Binding-site contacts:
Ligand atom C6 contacts residue PHE140 of chain 1.B at 3.9 Å (hydrophobic).
Ligand atom C3 contacts residue ASN142 of chain 1.B at 3.6 Å.
Ligand atom C7 contacts residue GLU166 of chain 1.B at 3.9 Å.
Ligand atom C6 contacts residue LEU141 of chain 1.B at 3.8 Å (hydrophobic).
Ligand atom C14 contacts residue GLN189 of chain 1.B at 3.8 Å.
Ligand atom O1 contacts residue GLU166 of chain 1.B at 3.0 Å (salt-bridge).
Ligand atom C18 contacts residue MET165 of chain 1.B at 3.6 Å (hydrophobic).
Ligand atom C11 contacts residue GLU166 of chain 1.B at 4.0 Å.
Ligand atom C7 contacts residue LEU141 of chain 1.B at 3.8 Å (hydrophobic).
Ligand atom C16 contacts residue ARG188 of chain 1.B at 3.6 Å.
Ligand atom C9 contacts residue GLU166 of chain 1.B at 3.8 Å.
Ligand atom C6 contacts residue GLU166 of chain 1.B at 3.7 Å.
Ligand atom C8 contacts residue SER144 of chain 1.B at 4.0 Å.
Ligand atom C8 contacts residue LEU141 of chain 1.B at 3.7 Å (hydrophobic).
Ligand atom N1 contacts residue HIS172 of chain 1.B at 4.0 Å.
Ligand atom N1 contacts residue GLU166 of chain 1.B at 3.8 Å.
Ligand atom C9 contacts residue HIS163 of chain 1.B at 3.0 Å.
Ligand atom C11 contacts residue MET165 of chain 1.B at 3.9 Å (hydrophobic).
Ligand atom N2 contacts residue CYS145 of chain 1.B at 3.6 Å.
Ligand atom C8 contacts residue GLU166 of chain 1.B at 3.6 Å.
Ligand atom C2 contacts residue ASN142 of chain 1.B at 3.6 Å.
Ligand atom C5 contacts residue ASN142 of chain 1.B at 4.0 Å.
Ligand atom CL contacts residue ASP187 of chain 1.B at 3.3 Å.
Ligand atom C18 contacts residue HIS164 of chain 1.B at 3.5 Å.
Ligand atom O1 contacts residue MET165 of chain 1.B at 3.3 Å.
Ligand atom C8 contacts residue HIS163 of chain 1.B at 3.9 Å.
Ligand atom C17 contacts residue MET165 of chain 1.B at 3.7 Å (hydrophobic).
Ligand atom C8 contacts residue PHE140 of chain 1.B at 3.5 Å (hydrophobic).
Ligand atom C6 contacts residue ASN142 of chain 1.B at 3.8 Å.
Ligand atom C18 contacts residue HIS41 of chain 1.B at 3.9 Å.
Ligand atom C9 contacts residue MET165 of chain 1.B at 4.0 Å (hydrophobic).
Ligand atom CL contacts residue MET165 of chain 1.B at 3.8 Å.
Ligand atom N1 contacts residue HIS163 of chain 1.B at 2.7 Å (h-bond).
Ligand atom C9 contacts residue CYS145 of chain 1.B at 3.9 Å (hydrophobic).
Ligand atom N1 contacts residue SER144 of chain 1.B at 3.6 Å (h-bond).
Ligand atom C15 contacts residue GLN189 of chain 1.B at 3.5 Å.
Ligand atom N1 contacts residue PHE140 of chain 1.B at 3.8 Å.
Ligand atom C20 contacts residue ASN142 of chain 1.B at 3.7 Å.
Ligand atom CL contacts residue ARG188 of chain 1.B at 3.7 Å.
Ligand atom CL contacts residue HIS41 of chain 1.B at 3.7 Å.

Sequence of chain 1.A:
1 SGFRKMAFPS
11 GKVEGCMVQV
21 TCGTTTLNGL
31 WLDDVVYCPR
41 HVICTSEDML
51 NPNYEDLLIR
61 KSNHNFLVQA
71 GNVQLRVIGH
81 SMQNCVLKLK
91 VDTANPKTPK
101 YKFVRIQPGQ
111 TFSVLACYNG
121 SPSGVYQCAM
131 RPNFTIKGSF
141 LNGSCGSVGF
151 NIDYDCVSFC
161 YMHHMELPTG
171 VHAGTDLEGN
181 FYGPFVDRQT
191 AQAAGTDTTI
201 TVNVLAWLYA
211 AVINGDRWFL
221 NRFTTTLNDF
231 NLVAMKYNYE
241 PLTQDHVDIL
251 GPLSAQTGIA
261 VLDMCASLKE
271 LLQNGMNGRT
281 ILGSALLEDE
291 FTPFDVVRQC

This protein binds this small molecule.
Small molecule (SMILES): CN(C)CCOc1ccc2cncc(NC(=O)Cc3cccc(Cl)c3)c2c1

Sequence of chain 1.B:
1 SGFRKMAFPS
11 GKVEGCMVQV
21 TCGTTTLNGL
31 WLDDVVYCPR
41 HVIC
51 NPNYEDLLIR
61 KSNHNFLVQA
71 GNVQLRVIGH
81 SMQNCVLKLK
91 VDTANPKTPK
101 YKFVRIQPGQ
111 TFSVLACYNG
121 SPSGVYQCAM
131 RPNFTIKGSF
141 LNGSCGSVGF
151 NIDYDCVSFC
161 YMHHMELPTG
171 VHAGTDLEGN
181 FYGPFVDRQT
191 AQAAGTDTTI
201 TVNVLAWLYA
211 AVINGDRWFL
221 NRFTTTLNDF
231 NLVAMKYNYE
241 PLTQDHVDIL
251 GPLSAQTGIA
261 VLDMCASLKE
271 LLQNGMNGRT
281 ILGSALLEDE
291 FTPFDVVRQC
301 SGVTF